Binding-site contacts:
Ligand atom C7 contacts residue THR238 of chain 1.E at 3.7 Å.
Ligand atom C8 contacts residue SER276 of chain 1.E at 3.4 Å.
Ligand atom N2 contacts residue THR238 of chain 1.E at 3.0 Å (h-bond).
Ligand atom C2 contacts residue ASN236 of chain 1.E at 2.5 Å.
Ligand atom C8 contacts residue ASN236 of chain 1.E at 3.2 Å.
Ligand atom N2 contacts residue ASN236 of chain 1.E at 3.0 Å (h-bond).
Ligand atom O7 contacts residue SER276 of chain 1.E at 4.2 Å.
Ligand atom C1 contacts residue ASN236 of chain 1.E at 1.5 Å.
Ligand atom O7 contacts residue ASN236 of chain 1.E at 3.3 Å (h-bond).
Ligand atom O5 contacts residue ASN236 of chain 1.E at 2.5 Å (h-bond).
Ligand atom C2 contacts residue THR238 of chain 1.E at 4.0 Å.
Ligand atom C8 contacts residue THR238 of chain 1.E at 3.5 Å.
Ligand atom C4 contacts residue ASN236 of chain 1.E at 4.4 Å.
Ligand atom C3 contacts residue THR238 of chain 1.E at 4.0 Å.
Ligand atom O3 contacts residue THR238 of chain 1.E at 4.3 Å.
Ligand atom C5 contacts residue ASN236 of chain 1.E at 3.8 Å.
Ligand atom C1 contacts residue THR238 of chain 1.E at 4.3 Å.
Ligand atom C7 contacts residue SER276 of chain 1.E at 4.2 Å.
Ligand atom C3 contacts residue ASN236 of chain 1.E at 3.9 Å.
Ligand atom C8 contacts residue GLY237 of chain 1.E at 4.5 Å.
Ligand atom C8 contacts residue TRP98 of chain 1.E at 3.7 Å (hydrophobic).
Ligand atom C7 contacts residue ASN236 of chain 1.E at 3.2 Å.

Sequence of chain 1.E:
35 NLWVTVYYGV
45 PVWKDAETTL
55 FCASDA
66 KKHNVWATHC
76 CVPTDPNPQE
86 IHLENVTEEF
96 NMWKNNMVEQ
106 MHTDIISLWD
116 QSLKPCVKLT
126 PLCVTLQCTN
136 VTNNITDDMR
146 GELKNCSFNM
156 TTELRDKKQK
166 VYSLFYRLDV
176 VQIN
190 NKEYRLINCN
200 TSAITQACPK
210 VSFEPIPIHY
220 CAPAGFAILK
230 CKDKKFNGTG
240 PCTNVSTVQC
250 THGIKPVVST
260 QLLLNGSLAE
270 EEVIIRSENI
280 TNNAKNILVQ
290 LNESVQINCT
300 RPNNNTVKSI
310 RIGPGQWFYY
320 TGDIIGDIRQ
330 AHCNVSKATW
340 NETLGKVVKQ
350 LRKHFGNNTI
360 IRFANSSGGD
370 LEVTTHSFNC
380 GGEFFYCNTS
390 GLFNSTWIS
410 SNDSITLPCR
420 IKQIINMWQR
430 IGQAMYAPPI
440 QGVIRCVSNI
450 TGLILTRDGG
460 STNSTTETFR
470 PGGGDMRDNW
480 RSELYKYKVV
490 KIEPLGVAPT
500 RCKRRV

The small molecule below binds the protein below.
Small molecule (SMILES): CC(=O)N[C@@H]1[C@@H](O)[C@H](O)[C@@H](CO)O[C@H]1O